The small molecule below binds the protein below.
Small molecule (SMILES): CCNS(=O)(=O)N1Cc2ccc(Cl)cc2[C@H](C(=O)Nc2cncc3ccccc23)C1

Binding-site contacts:
Ligand atom C7 contacts residue SER144 of chain 1.A at 3.9 Å.
Ligand atom C8 contacts residue PHE140 of chain 1.A at 4.0 Å (hydrophobic).
Ligand atom N3 contacts residue SER144 of chain 1.A at 3.6 Å (h-bond).
Ligand atom N3 contacts residue PHE140 of chain 1.A at 3.9 Å.
Ligand atom CL contacts residue ASP187 of chain 1.A at 3.6 Å.
Ligand atom O2 contacts residue MET165 of chain 1.A at 3.5 Å.
Ligand atom C6 contacts residue HIS163 of chain 1.A at 3.3 Å.
Ligand atom C7 contacts residue PHE140 of chain 1.A at 3.6 Å (hydrophobic).
Ligand atom C10 contacts residue ASN142 of chain 1.A at 3.7 Å.
Ligand atom C9 contacts residue LEU141 of chain 1.A at 3.6 Å (hydrophobic).
Ligand atom N3 contacts residue GLU166 of chain 1.A at 3.9 Å.
Ligand atom C1 contacts residue GLU166 of chain 1.A at 4.0 Å.
Ligand atom C9 contacts residue ASN142 of chain 1.A at 3.7 Å.
Ligand atom C20 contacts residue GLN189 of chain 1.A at 3.3 Å.
Ligand atom C9 contacts residue GLU166 of chain 1.A at 3.4 Å.
Ligand atom C18 contacts residue GLN189 of chain 1.A at 3.4 Å.
Ligand atom C7 contacts residue HIS163 of chain 1.A at 3.8 Å.
Ligand atom O2 contacts residue GLU166 of chain 1.A at 3.1 Å (salt-bridge).
Ligand atom C17 contacts residue MET49 of chain 1.A at 3.4 Å (hydrophobic).
Ligand atom C8 contacts residue GLU166 of chain 1.A at 3.8 Å.
Ligand atom C12 contacts residue ASN142 of chain 1.A at 3.9 Å.
Ligand atom C19 contacts residue GLN189 of chain 1.A at 3.8 Å.
Ligand atom C16 contacts residue MET49 of chain 1.A at 3.6 Å (hydrophobic).
Ligand atom N3 contacts residue HIS163 of chain 1.A at 2.7 Å (h-bond).
Ligand atom C6 contacts residue CYS145 of chain 1.A at 3.8 Å (hydrophobic).
Ligand atom C8 contacts residue LEU141 of chain 1.A at 3.7 Å (hydrophobic).
Ligand atom C15 contacts residue MET165 of chain 1.A at 3.7 Å (hydrophobic).
Ligand atom C7 contacts residue LEU141 of chain 1.A at 3.7 Å (hydrophobic).
Ligand atom CL contacts residue MET165 of chain 1.A at 3.8 Å.
Ligand atom C11 contacts residue ASN142 of chain 1.A at 3.9 Å.
Ligand atom C9 contacts residue PHE140 of chain 1.A at 3.5 Å (hydrophobic).
Ligand atom N2 contacts residue CYS145 of chain 1.A at 3.8 Å.
Ligand atom CL contacts residue HIS41 of chain 1.A at 3.5 Å.
Ligand atom C7 contacts residue GLU166 of chain 1.A at 3.6 Å.
Ligand atom C15 contacts residue HIS164 of chain 1.A at 3.4 Å.
Ligand atom C16 contacts residue MET165 of chain 1.A at 3.6 Å (hydrophobic).
Ligand atom CL contacts residue MET49 of chain 1.A at 3.9 Å.
Ligand atom C6 contacts residue GLU166 of chain 1.A at 3.8 Å.
Ligand atom C8 contacts residue ASN142 of chain 1.A at 3.9 Å.
Ligand atom CL contacts residue HIS164 of chain 1.A at 3.7 Å.

Sequence of chain 1.B:
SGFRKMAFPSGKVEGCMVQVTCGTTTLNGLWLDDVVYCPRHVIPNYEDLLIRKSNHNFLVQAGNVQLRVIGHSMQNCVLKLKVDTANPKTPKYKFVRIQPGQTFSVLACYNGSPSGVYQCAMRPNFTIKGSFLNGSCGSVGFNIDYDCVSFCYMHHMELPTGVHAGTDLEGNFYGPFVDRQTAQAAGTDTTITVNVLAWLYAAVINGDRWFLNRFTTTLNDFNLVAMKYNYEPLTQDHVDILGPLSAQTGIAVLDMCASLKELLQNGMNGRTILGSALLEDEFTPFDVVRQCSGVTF

Sequence of chain 1.A:
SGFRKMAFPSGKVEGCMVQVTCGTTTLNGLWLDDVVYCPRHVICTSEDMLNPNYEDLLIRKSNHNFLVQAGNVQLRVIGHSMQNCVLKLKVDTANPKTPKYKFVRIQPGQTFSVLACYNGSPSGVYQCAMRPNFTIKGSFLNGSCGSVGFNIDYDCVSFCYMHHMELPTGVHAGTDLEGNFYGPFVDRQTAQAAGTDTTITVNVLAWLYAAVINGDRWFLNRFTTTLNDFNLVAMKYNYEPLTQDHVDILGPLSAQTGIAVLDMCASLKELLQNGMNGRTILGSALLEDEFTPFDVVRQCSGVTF